This protein binds this small molecule.
Small molecule (SMILES): CCC(=O)N1CC(NC(=O)COc2ccc(Br)cc2C(=O)N2CC=C(c3ccccc3)C2)C1

Sequence of chain 1.D:
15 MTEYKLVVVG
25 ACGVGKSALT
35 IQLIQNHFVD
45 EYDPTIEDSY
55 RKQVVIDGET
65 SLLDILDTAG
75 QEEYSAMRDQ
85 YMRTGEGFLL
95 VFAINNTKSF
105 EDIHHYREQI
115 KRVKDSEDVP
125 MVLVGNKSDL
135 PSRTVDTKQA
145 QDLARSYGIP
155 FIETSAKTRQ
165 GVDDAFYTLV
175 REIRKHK

Binding-site contacts:
Ligand atom O11 contacts residue TYR110 of chain 1.D at 2.9 Å (h-bond).
Ligand atom C15 contacts residue TYR110 of chain 1.D at 3.8 Å (hydrophobic).
Ligand atom O22 contacts residue ARG82 of chain 1.D at 3.1 Å (salt-bridge).
Ligand atom O04 contacts residue CYS26 of chain 1.D at 3.3 Å.
Ligand atom C10 contacts residue TYR110 of chain 1.D at 3.8 Å (hydrophobic).
Ligand atom C31 contacts residue HIS109 of chain 1.D at 3.7 Å.
Ligand atom C32 contacts residue HIS109 of chain 1.D at 3.7 Å.
Ligand atom C30 contacts residue HIS109 of chain 1.D at 3.9 Å.
Ligand atom C21 contacts residue ARG82 of chain 1.D at 3.6 Å.
Ligand atom C08 contacts residue GLY74 of chain 1.D at 3.1 Å.
Ligand atom C02 contacts residue PRO48 of chain 1.D at 3.8 Å (hydrophobic).
Ligand atom O04 contacts residue GDP1 of chain 1.U at 3.4 Å (h-bond).
Ligand atom C12 contacts residue GLN75 of chain 1.D at 3.5 Å.
Ligand atom C12 contacts residue ARG82 of chain 1.D at 3.6 Å.
Ligand atom C14 contacts residue ARG82 of chain 1.D at 3.8 Å.
Ligand atom C03 contacts residue CYS26 of chain 1.D at 3.2 Å (hydrophobic).
Ligand atom C16 contacts residue MET86 of chain 1.D at 3.7 Å (hydrophobic).
Ligand atom O13 contacts residue ARG82 of chain 1.D at 3.2 Å (salt-bridge).
Ligand atom N09 contacts residue ALA73 of chain 1.D at 3.4 Å (h-bond).
Ligand atom C02 contacts residue CYS26 of chain 1.D at 2.5 Å (hydrophobic).
Ligand atom C17 contacts residue MET86 of chain 1.D at 3.8 Å (hydrophobic).
Ligand atom BR18 contacts residue VAL23 of chain 1.D at 3.8 Å.
Ligand atom C25 contacts residue GLN113 of chain 1.D at 3.8 Å.
Ligand atom C20 contacts residue ARG82 of chain 1.D at 3.9 Å.
Ligand atom C06 contacts residue GLY24 of chain 1.D at 3.5 Å.
Ligand atom BR18 contacts residue ILE114 of chain 1.D at 3.5 Å.
Ligand atom C01 contacts residue CYS26 of chain 1.D at 1.8 Å (hydrophobic).
Ligand atom C30 contacts residue TYR110 of chain 1.D at 3.8 Å (hydrophobic).
Ligand atom C16 contacts residue TYR110 of chain 1.D at 3.7 Å (hydrophobic).
Ligand atom O04 contacts residue LYS30 of chain 1.D at 2.7 Å (salt-bridge).
Ligand atom N23 contacts residue GLN113 of chain 1.D at 3.7 Å.
Ligand atom C31 contacts residue ASP106 of chain 1.D at 3.2 Å.
Ligand atom C33 contacts residue HIS109 of chain 1.D at 3.9 Å.
Ligand atom C07 contacts residue TYR110 of chain 1.D at 3.9 Å (hydrophobic).
Ligand atom C29 contacts residue TYR110 of chain 1.D at 3.7 Å (hydrophobic).
Ligand atom C16 contacts residue VAL23 of chain 1.D at 3.9 Å (hydrophobic).
Ligand atom C30 contacts residue ASP106 of chain 1.D at 3.5 Å.
Ligand atom C17 contacts residue TYR110 of chain 1.D at 3.7 Å (hydrophobic).
Ligand atom C03 contacts residue LYS30 of chain 1.D at 3.8 Å.
Ligand atom BR18 contacts residue MET86 of chain 1.D at 3.5 Å.